Sequence of chain 41.B:
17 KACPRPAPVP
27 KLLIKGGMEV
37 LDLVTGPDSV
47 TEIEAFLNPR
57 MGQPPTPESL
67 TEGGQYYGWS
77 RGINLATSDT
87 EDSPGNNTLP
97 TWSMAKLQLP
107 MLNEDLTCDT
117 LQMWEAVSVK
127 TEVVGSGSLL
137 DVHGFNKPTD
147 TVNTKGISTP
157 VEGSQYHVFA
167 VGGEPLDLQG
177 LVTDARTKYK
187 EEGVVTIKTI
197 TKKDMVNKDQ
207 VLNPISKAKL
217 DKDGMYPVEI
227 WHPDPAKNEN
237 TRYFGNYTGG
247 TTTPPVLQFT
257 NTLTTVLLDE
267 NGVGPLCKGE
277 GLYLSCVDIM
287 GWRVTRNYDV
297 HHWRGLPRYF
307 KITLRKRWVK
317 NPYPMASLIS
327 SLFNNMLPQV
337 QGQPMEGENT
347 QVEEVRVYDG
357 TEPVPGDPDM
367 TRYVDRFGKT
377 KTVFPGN

Sequence of chain 41.C:
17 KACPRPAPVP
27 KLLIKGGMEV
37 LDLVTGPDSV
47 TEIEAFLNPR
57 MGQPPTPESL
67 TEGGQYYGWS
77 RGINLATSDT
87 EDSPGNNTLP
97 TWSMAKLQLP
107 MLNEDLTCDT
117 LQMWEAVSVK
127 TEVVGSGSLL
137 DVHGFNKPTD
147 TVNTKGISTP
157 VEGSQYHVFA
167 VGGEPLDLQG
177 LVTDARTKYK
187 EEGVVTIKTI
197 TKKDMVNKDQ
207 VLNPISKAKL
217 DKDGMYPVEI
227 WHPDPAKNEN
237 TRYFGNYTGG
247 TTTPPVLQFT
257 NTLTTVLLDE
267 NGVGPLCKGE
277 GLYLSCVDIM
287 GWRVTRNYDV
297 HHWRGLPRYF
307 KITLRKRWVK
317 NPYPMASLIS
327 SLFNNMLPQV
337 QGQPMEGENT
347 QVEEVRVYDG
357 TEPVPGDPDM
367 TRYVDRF

Binding-site contacts:
Ligand atom C4 contacts residue TYR72 of chain 41.B at 4.1 Å (hydrophobic).
Ligand atom C7 contacts residue TYR72 of chain 41.B at 4.3 Å (hydrophobic).
Ligand atom O1B contacts residue SER89 of chain 41.B at 4.1 Å.
Ligand atom O4 contacts residue VAL296 of chain 41.B at 4.0 Å.
Ligand atom C11 contacts residue ASP85 of chain 41.C at 4.0 Å.
Ligand atom C10 contacts residue TYR72 of chain 41.B at 4.1 Å (hydrophobic).
Ligand atom C3 contacts residue HIS298 of chain 41.B at 3.4 Å.
Ligand atom O6 contacts residue ASN93 of chain 41.B at 3.2 Å (h-bond).
Ligand atom O4 contacts residue GLY78 of chain 41.B at 3.0 Å.
Ligand atom O4 contacts residue THR291 of chain 41.B at 3.1 Å.
Ligand atom C4 contacts residue ARG77 of chain 41.B at 4.0 Å.
Ligand atom C3 contacts residue VAL296 of chain 41.B at 3.5 Å (hydrophobic).
Ligand atom C4 contacts residue GLY78 of chain 41.B at 3.6 Å.
Ligand atom O1B contacts residue ASN80 of chain 41.B at 4.3 Å.
Ligand atom O3 contacts residue VAL296 of chain 41.B at 4.0 Å.
Ligand atom O4 contacts residue ILE79 of chain 41.B at 3.6 Å (h-bond).
Ligand atom C1 contacts residue ARG77 of chain 41.B at 3.4 Å.
Ligand atom O1A contacts residue ARG77 of chain 41.B at 2.9 Å (salt-bridge).
Ligand atom C6 contacts residue TYR72 of chain 41.B at 4.0 Å (hydrophobic).
Ligand atom C6 contacts residue ASN93 of chain 41.B at 3.2 Å.
Ligand atom O1B contacts residue TYR72 of chain 41.B at 4.2 Å.
Ligand atom C3 contacts residue ARG77 of chain 41.B at 3.9 Å.
Ligand atom O8 contacts residue TYR72 of chain 41.B at 3.4 Å (h-bond).
Ligand atom C3 contacts residue GLY78 of chain 41.B at 3.9 Å.
Ligand atom N5 contacts residue TYR72 of chain 41.B at 3.1 Å (h-bond).
Ligand atom O1A contacts residue TYR72 of chain 41.B at 3.4 Å.
Ligand atom C8 contacts residue ARG77 of chain 41.B at 4.3 Å.
Ligand atom C3 contacts residue GLY78 of chain 41.B at 4.1 Å.
Ligand atom C4 contacts residue HIS298 of chain 41.B at 3.4 Å.
Ligand atom O8 contacts residue ARG77 of chain 41.B at 3.4 Å (salt-bridge).
Ligand atom O4 contacts residue HIS298 of chain 41.B at 2.9 Å (h-bond).
Ligand atom C2 contacts residue GLY78 of chain 41.B at 4.1 Å.
Ligand atom C1 contacts residue TYR72 of chain 41.B at 4.1 Å (hydrophobic).
Ligand atom O1B contacts residue ARG77 of chain 41.B at 3.1 Å (salt-bridge).
Ligand atom O4 contacts residue ASN80 of chain 41.B at 4.2 Å.
Ligand atom O3 contacts residue GLY78 of chain 41.B at 3.4 Å.
Ligand atom C5 contacts residue ASN93 of chain 41.B at 4.3 Å.
Ligand atom C5 contacts residue TYR72 of chain 41.B at 3.9 Å (hydrophobic).
Ligand atom O1A contacts residue GLY78 of chain 41.B at 4.0 Å.
Ligand atom C11 contacts residue TYR72 of chain 41.B at 4.0 Å (hydrophobic).

A small-molecule ligand and the protein it binds are described below.
Small molecule (SMILES): CC(=O)N[C@@H]1[C@@H](O[C@@H]2O[C@H](CO)[C@H](O)[C@H](O[C@]3(C(=O)O)C[C@H](O)[C@@H](NC(C)=O)[C@H]([C@H](O)[C@H](O)CO)O3)[C@H]2O)[C@H](O)[C@@H](CO[C@]2(C(=O)O)C[C@H](O)[C@@H](NC(C)=O)[C@H]([C@H](O)[C@H](O)CO)O2)O[C@H]1O